Binding-site contacts:
Ligand atom O7 contacts residue ASN91 of chain 1.E at 4.5 Å.
Ligand atom O5 contacts residue ASN91 of chain 1.E at 2.4 Å (h-bond).
Ligand atom N2 contacts residue ASN91 of chain 1.E at 2.7 Å (h-bond).
Ligand atom C5 contacts residue ASN91 of chain 1.E at 3.7 Å.
Ligand atom C4 contacts residue ASN91 of chain 1.E at 4.2 Å.
Ligand atom C3 contacts residue ASN91 of chain 1.E at 3.8 Å.
Ligand atom C7 contacts residue ASN91 of chain 1.E at 3.9 Å.
Ligand atom C1 contacts residue ASN91 of chain 1.E at 1.4 Å.
Ligand atom C2 contacts residue ASN91 of chain 1.E at 2.4 Å.

This small molecule binds to this protein.
Small molecule (SMILES): CC(=O)N[C@@H]1[C@@H](O)[C@H](O)[C@@H](CO)O[C@H]1O

Sequence of chain 1.E:
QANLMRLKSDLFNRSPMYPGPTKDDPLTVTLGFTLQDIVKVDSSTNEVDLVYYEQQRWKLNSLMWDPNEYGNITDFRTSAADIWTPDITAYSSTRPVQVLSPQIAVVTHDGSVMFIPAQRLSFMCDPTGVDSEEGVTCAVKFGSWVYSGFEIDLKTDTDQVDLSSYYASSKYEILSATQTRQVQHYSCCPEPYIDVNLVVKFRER